Sequence of chain 1.A:
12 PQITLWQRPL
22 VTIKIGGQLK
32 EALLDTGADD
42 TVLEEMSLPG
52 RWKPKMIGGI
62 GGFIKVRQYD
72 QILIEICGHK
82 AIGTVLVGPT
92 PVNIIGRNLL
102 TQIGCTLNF

Sequence of chain 1.B:
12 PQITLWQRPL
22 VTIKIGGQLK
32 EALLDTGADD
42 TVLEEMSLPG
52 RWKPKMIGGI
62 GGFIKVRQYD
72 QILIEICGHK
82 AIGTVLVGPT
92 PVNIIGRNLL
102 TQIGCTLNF

Binding-site contacts:
Ligand atom C17 contacts residue ASP36 of chain 1.B at 3.2 Å.
Ligand atom C13 contacts residue ASP36 of chain 1.B at 3.5 Å.
Ligand atom C42 contacts residue ALA39 of chain 1.B at 3.5 Å (hydrophobic).
Ligand atom O24 contacts residue ASP36 of chain 1.B at 2.7 Å (salt-bridge).
Ligand atom F49 contacts residue ARG19 of chain 1.B at 3.0 Å.
Ligand atom C39 contacts residue GLY59 of chain 1.B at 3.4 Å.
Ligand atom C32 contacts residue ALA39 of chain 1.A at 3.5 Å (hydrophobic).
Ligand atom C15 contacts residue GLY38 of chain 1.A at 3.5 Å.
Ligand atom C17 contacts residue ASP36 of chain 1.A at 3.4 Å.
Ligand atom O46 contacts residue GLY38 of chain 1.B at 3.1 Å (h-bond).
Ligand atom O25 contacts residue ASP36 of chain 1.A at 2.7 Å (salt-bridge).
Ligand atom O14 contacts residue ILE61 of chain 1.A at 3.2 Å.
Ligand atom C13 contacts residue ILE95 of chain 1.B at 3.4 Å (hydrophobic).
Ligand atom F50 contacts residue ARG19 of chain 1.A at 3.4 Å.
Ligand atom C12 contacts residue LEU34 of chain 1.B at 3.4 Å (hydrophobic).
Ligand atom O20 contacts residue GLY60 of chain 1.B at 3.5 Å.
Ligand atom O27 contacts residue GLY60 of chain 1.A at 3.2 Å.
Ligand atom F52 contacts residue GLY60 of chain 1.A at 3.2 Å.
Ligand atom N28 contacts residue GLY38 of chain 1.A at 3.1 Å (h-bond).
Ligand atom C34 contacts residue ASP41 of chain 1.A at 3.4 Å.
Ligand atom F51 contacts residue GLY60 of chain 1.B at 3.4 Å.
Ligand atom F51 contacts residue ILE61 of chain 1.B at 3.2 Å.
Ligand atom C03 contacts residue ARG19 of chain 1.A at 3.3 Å.
Ligand atom O36 contacts residue ASP40 of chain 1.A at 3.0 Å (salt-bridge).
Ligand atom C44 contacts residue VAL43 of chain 1.B at 3.3 Å (hydrophobic).
Ligand atom C18 contacts residue GLY38 of chain 1.B at 3.3 Å.
Ligand atom O22 contacts residue ASP36 of chain 1.A at 3.1 Å (salt-bridge).
Ligand atom N21 contacts residue GLY38 of chain 1.B at 3.0 Å (h-bond).
Ligand atom F52 contacts residue ILE61 of chain 1.A at 3.0 Å.
Ligand atom C01 contacts residue VAL93 of chain 1.A at 3.5 Å (hydrophobic).
Ligand atom C47 contacts residue ASP41 of chain 1.B at 3.5 Å.
Ligand atom C44 contacts residue ASP41 of chain 1.B at 3.4 Å.
Ligand atom C12 contacts residue GLY38 of chain 1.A at 3.3 Å.
Ligand atom C18 contacts residue ASP36 of chain 1.A at 3.5 Å.
Ligand atom C23 contacts residue ASP36 of chain 1.A at 3.3 Å.
Ligand atom F51 contacts residue PRO92 of chain 1.A at 3.5 Å.
Ligand atom C29 contacts residue GLY59 of chain 1.A at 3.4 Å.
Ligand atom O46 contacts residue ASP40 of chain 1.B at 3.1 Å (salt-bridge).
Ligand atom O36 contacts residue GLY38 of chain 1.A at 3.3 Å (h-bond).
Ligand atom O24 contacts residue ASP36 of chain 1.A at 2.5 Å (salt-bridge).

A protein and the small-molecule ligand that binds it are described below.
Small molecule (SMILES): O=C(N[C@H]1c2ccccc2C[C@H]1O)[C@H](OCc1ccc(F)cc1F)[C@H](O)[C@@H](O)[C@@H](OCc1ccc(F)cc1F)C(=O)N[C@H]1c2ccccc2C[C@H]1O